Binding-site contacts:
Ligand atom C4 contacts residue TYR152 of chain 6.A at 3.9 Å (hydrophobic).
Ligand atom C1C contacts residue MET224 of chain 6.A at 3.4 Å (hydrophobic).
Ligand atom C5 contacts residue TYR152 of chain 6.A at 3.8 Å (hydrophobic).
Ligand atom C4A contacts residue ILE215 of chain 6.A at 3.9 Å (hydrophobic).
Ligand atom C31 contacts residue ALA150 of chain 6.A at 3.8 Å (hydrophobic).
Ligand atom C6C contacts residue VAL191 of chain 6.A at 3.5 Å (hydrophobic).
Ligand atom C2C contacts residue VAL188 of chain 6.A at 3.4 Å (hydrophobic).
Ligand atom C6B contacts residue TYR197 of chain 6.A at 3.5 Å (hydrophobic).
Ligand atom C3C contacts residue VAL188 of chain 6.A at 3.2 Å (hydrophobic).
Ligand atom C5 contacts residue PHE186 of chain 6.A at 3.7 Å (hydrophobic).
Ligand atom O1B contacts residue MET221 of chain 6.A at 3.7 Å.
Ligand atom O1 contacts residue ALA24 of chain 6.C at 3.6 Å.
Ligand atom C5C contacts residue ILE104 of chain 6.A at 4.0 Å (hydrophobic).
Ligand atom O1 contacts residue PHE186 of chain 6.A at 3.7 Å.
Ligand atom C31 contacts residue VAL176 of chain 6.A at 3.3 Å (hydrophobic).
Ligand atom C1B contacts residue MET221 of chain 6.A at 3.7 Å (hydrophobic).
Ligand atom C5A contacts residue CYS199 of chain 6.A at 3.9 Å (hydrophobic).
Ligand atom C7C contacts residue TYR128 of chain 6.A at 3.7 Å (hydrophobic).
Ligand atom C2C contacts residue TYR152 of chain 6.A at 4.0 Å (hydrophobic).
Ligand atom C4C contacts residue VAL188 of chain 6.A at 3.9 Å (hydrophobic).
Ligand atom O1 contacts residue TYR152 of chain 6.A at 4.0 Å.
Ligand atom C31 contacts residue SER175 of chain 6.A at 3.6 Å.
Ligand atom C4A contacts residue ASN219 of chain 6.A at 3.9 Å.
Ligand atom C3 contacts residue PRO174 of chain 6.A at 3.8 Å (hydrophobic).
Ligand atom O1 contacts residue VAL188 of chain 6.A at 3.8 Å.
Ligand atom N3A contacts residue ASN219 of chain 6.A at 3.8 Å.
Ligand atom N2 contacts residue PHE186 of chain 6.A at 3.9 Å.
Ligand atom C4A contacts residue ASN198 of chain 6.A at 4.0 Å.
Ligand atom C5 contacts residue MET224 of chain 6.A at 4.0 Å (hydrophobic).
Ligand atom C4 contacts residue MET224 of chain 6.A at 4.0 Å (hydrophobic).
Ligand atom N2 contacts residue ALA24 of chain 6.C at 3.3 Å.
Ligand atom C5C contacts residue TYR128 of chain 6.A at 3.6 Å (hydrophobic).
Ligand atom N2 contacts residue PRO174 of chain 6.A at 3.9 Å.
Ligand atom C3 contacts residue PHE186 of chain 6.A at 3.8 Å (hydrophobic).
Ligand atom C31 contacts residue PRO174 of chain 6.A at 3.4 Å (hydrophobic).
Ligand atom C4 contacts residue PHE186 of chain 6.A at 3.5 Å (hydrophobic).
Ligand atom C5B contacts residue TYR197 of chain 6.A at 3.7 Å (hydrophobic).
Ligand atom C5B contacts residue LEU106 of chain 6.A at 4.0 Å (hydrophobic).
Ligand atom CM2 contacts residue LEU116 of chain 6.A at 3.6 Å (hydrophobic).
Ligand atom C2B contacts residue MET221 of chain 6.A at 3.6 Å (hydrophobic).

Sequence of chain 6.C:
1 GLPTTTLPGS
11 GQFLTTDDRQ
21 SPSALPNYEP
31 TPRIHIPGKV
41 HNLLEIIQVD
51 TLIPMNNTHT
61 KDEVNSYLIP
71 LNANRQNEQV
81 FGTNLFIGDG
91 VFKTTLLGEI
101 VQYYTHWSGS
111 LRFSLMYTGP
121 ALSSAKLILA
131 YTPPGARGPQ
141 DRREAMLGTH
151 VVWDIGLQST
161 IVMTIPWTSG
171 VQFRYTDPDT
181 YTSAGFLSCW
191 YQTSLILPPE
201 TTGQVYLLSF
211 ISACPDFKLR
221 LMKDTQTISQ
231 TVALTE

The protein below binds the small molecule below.
Small molecule (SMILES): CC[C@H]1COC(c2ccc(OCCCCCCCc3cc(C)no3)cc2)=N1

Sequence of chain 6.A:
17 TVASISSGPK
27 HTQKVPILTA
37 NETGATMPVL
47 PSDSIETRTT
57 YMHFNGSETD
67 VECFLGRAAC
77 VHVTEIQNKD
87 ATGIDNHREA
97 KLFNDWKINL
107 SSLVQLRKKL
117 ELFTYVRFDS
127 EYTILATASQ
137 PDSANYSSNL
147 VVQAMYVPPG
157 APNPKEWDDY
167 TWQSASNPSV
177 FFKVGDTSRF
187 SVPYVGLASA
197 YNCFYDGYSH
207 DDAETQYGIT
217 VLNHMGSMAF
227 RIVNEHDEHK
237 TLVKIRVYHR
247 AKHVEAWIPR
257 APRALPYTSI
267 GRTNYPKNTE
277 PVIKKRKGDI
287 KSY